Binding-site contacts:
Ligand atom O3 contacts residue HIS45 of chain 1.C at 4.4 Å.
Ligand atom C8 contacts residue TRP90 of chain 1.C at 4.5 Å (hydrophobic).
Ligand atom O1 contacts residue PHE82 of chain 1.C at 3.5 Å.
Ligand atom C9 contacts residue ILE93 of chain 1.C at 3.6 Å (hydrophobic).
Ligand atom O2 contacts residue GLU244 of chain 1.C at 2.5 Å (salt-bridge).
Ligand atom O1 contacts residue TRP40 of chain 1.C at 2.6 Å (h-bond).
Ligand atom O1 contacts residue HIS45 of chain 1.C at 3.3 Å (h-bond).
Ligand atom C8 contacts residue GLU244 of chain 1.C at 3.6 Å.
Ligand atom O3 contacts residue ASP154 of chain 1.C at 2.6 Å (salt-bridge).
Ligand atom C5 contacts residue ILE93 of chain 1.C at 3.9 Å (hydrophobic).
Ligand atom C4 contacts residue HIS45 of chain 1.C at 4.0 Å.
Ligand atom C10 contacts residue ASP154 of chain 1.C at 3.2 Å.
Ligand atom C4 contacts residue PHE82 of chain 1.C at 4.1 Å (hydrophobic).
Ligand atom C1 contacts residue TRP90 of chain 1.C at 4.5 Å (hydrophobic).
Ligand atom O3 contacts residue HIS145 of chain 1.C at 4.2 Å.
Ligand atom C5 contacts residue PHE82 of chain 1.C at 3.7 Å (hydrophobic).
Ligand atom C10 contacts residue GLU244 of chain 1.C at 3.3 Å.
Ligand atom C5 contacts residue HIS45 of chain 1.C at 4.0 Å.
Ligand atom C10 contacts residue HIS145 of chain 1.C at 3.7 Å.
Ligand atom C6 contacts residue PHE82 of chain 1.C at 4.3 Å (hydrophobic).
Ligand atom C3 contacts residue TRP40 of chain 1.C at 4.4 Å (hydrophobic).
Ligand atom C1 contacts residue ILE93 of chain 1.C at 3.9 Å (hydrophobic).
Ligand atom C6 contacts residue ILE77 of chain 1.C at 3.6 Å (hydrophobic).
Ligand atom C8 contacts residue ILE150 of chain 1.C at 4.4 Å (hydrophobic).
Ligand atom C8 contacts residue PHE79 of chain 1.C at 4.5 Å (hydrophobic).
Ligand atom C7 contacts residue PHE79 of chain 1.C at 4.2 Å (hydrophobic).
Ligand atom C1 contacts residue GLU244 of chain 1.C at 4.4 Å.
Ligand atom O2 contacts residue ASP154 of chain 1.C at 3.0 Å (salt-bridge).
Ligand atom O2 contacts residue HIS145 of chain 1.C at 2.7 Å (h-bond).
Ligand atom C7 contacts residue PHE82 of chain 1.C at 3.6 Å (hydrophobic).
Ligand atom C4 contacts residue TRP40 of chain 1.C at 3.9 Å (hydrophobic).
Ligand atom C9 contacts residue GLU244 of chain 1.C at 3.4 Å.
Ligand atom C6 contacts residue TRP40 of chain 1.C at 3.6 Å (hydrophobic).
Ligand atom C9 contacts residue TRP90 of chain 1.C at 3.9 Å (hydrophobic).
Ligand atom C7 contacts residue LEU84 of chain 1.C at 4.1 Å (hydrophobic).
Ligand atom C6 contacts residue PRO144 of chain 1.C at 4.0 Å (hydrophobic).

The protein below binds the small molecule below.
Small molecule (SMILES): C[C@@H]1C(=O)C[C@@H](CC(O)O)C1(C)C

Sequence of chain 1.C:
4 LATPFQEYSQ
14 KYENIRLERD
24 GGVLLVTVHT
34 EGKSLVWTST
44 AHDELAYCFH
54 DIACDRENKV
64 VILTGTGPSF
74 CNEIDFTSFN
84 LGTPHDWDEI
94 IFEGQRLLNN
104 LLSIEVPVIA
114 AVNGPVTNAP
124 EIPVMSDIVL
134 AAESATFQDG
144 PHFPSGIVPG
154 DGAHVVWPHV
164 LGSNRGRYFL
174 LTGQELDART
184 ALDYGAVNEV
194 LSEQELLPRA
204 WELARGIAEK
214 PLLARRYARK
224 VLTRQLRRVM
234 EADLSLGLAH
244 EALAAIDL